Sequence of chain 2.B:
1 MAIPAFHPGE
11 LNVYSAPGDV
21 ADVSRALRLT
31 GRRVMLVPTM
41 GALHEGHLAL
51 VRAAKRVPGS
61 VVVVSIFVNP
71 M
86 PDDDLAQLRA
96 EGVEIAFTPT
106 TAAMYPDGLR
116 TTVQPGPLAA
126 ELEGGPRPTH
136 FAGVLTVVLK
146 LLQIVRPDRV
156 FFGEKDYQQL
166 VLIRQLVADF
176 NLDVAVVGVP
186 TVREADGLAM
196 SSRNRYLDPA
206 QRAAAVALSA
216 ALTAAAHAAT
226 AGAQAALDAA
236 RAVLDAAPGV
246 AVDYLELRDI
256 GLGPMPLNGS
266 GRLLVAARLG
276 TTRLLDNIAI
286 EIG

A protein and the small-molecule ligand that binds it are described below.
Small molecule (SMILES): COc1ccc2c(c1)cc(C(=O)NS(=O)(=O)c1nnc(NC(C)=O)s1)n2CC(=O)O

Binding-site contacts:
Ligand atom CAW contacts residue ARG56 of chain 2.B at 4.1 Å.
Ligand atom CAW contacts residue PRO58 of chain 2.B at 4.3 Å (hydrophobic).
Ligand atom CAL contacts residue ARG56 of chain 2.B at 4.0 Å.
Ligand atom SBD contacts residue VAL182 of chain 2.B at 4.3 Å.
Ligand atom OXT contacts residue ARG154 of chain 2.B at 3.4 Å (salt-bridge).
Ligand atom OAG contacts residue VAL182 of chain 2.B at 3.8 Å.
Ligand atom SBD contacts residue PHE156 of chain 2.B at 4.2 Å.
Ligand atom NAQ contacts residue VAL57 of chain 2.B at 3.8 Å.
Ligand atom C contacts residue ARG154 of chain 2.B at 4.0 Å.
Ligand atom SAS contacts residue VAL182 of chain 2.B at 3.8 Å.
Ligand atom CA contacts residue ARG154 of chain 2.B at 3.8 Å.
Ligand atom N contacts residue PRO58 of chain 2.B at 4.3 Å.
Ligand atom OAF contacts residue VAL182 of chain 2.B at 3.8 Å.
Ligand atom CAV contacts residue VAL57 of chain 2.B at 4.0 Å (hydrophobic).
Ligand atom CBA contacts residue ARG56 of chain 2.B at 4.0 Å.
Ligand atom CBB contacts residue ARG56 of chain 2.B at 4.4 Å.
Ligand atom SBD contacts residue VAL57 of chain 2.B at 4.4 Å.
Ligand atom NAQ contacts residue ALA53 of chain 2.B at 4.5 Å.
Ligand atom CAY contacts residue VAL57 of chain 2.B at 4.2 Å (hydrophobic).
Ligand atom OAE contacts residue ARG154 of chain 2.B at 2.9 Å (salt-bridge).
Ligand atom CAA contacts residue ARG56 of chain 2.B at 4.1 Å.
Ligand atom SBD contacts residue ARG154 of chain 2.B at 3.9 Å.
Ligand atom CA contacts residue PRO58 of chain 2.B at 4.5 Å (hydrophobic).
Ligand atom CAY contacts residue ARG154 of chain 2.B at 4.4 Å.
Ligand atom OAG contacts residue PHE156 of chain 2.B at 3.5 Å.
Ligand atom NAQ contacts residue ARG154 of chain 2.B at 4.0 Å.
Ligand atom SAS contacts residue ARG154 of chain 2.B at 3.8 Å.
Ligand atom OAF contacts residue PHE156 of chain 2.B at 3.7 Å.
Ligand atom NAO contacts residue VAL182 of chain 2.B at 4.4 Å.
Ligand atom CBB contacts residue PRO58 of chain 2.B at 3.8 Å (hydrophobic).
Ligand atom OAG contacts residue ALA53 of chain 2.B at 4.1 Å.
Ligand atom OAF contacts residue VAL57 of chain 2.B at 3.8 Å.
Ligand atom CAZ contacts residue ARG154 of chain 2.B at 4.3 Å.
Ligand atom CAV contacts residue ARG154 of chain 2.B at 3.5 Å.
Ligand atom OAF contacts residue ARG154 of chain 2.B at 2.9 Å (salt-bridge).
Ligand atom CAJ contacts residue PRO58 of chain 2.B at 3.3 Å (hydrophobic).
Ligand atom CAI contacts residue PRO58 of chain 2.B at 3.6 Å (hydrophobic).
Ligand atom CAK contacts residue ARG56 of chain 2.B at 3.8 Å.
Ligand atom CAZ contacts residue VAL182 of chain 2.B at 4.0 Å (hydrophobic).
Ligand atom CBA contacts residue PRO58 of chain 2.B at 4.4 Å (hydrophobic).